Sequence of chain 9.A:
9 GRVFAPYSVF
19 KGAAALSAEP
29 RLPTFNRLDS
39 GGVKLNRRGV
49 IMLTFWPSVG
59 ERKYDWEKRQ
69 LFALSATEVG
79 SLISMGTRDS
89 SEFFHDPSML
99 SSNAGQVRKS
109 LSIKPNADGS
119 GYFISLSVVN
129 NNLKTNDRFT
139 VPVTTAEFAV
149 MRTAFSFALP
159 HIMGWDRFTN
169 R

Sequence of chain 13.A:
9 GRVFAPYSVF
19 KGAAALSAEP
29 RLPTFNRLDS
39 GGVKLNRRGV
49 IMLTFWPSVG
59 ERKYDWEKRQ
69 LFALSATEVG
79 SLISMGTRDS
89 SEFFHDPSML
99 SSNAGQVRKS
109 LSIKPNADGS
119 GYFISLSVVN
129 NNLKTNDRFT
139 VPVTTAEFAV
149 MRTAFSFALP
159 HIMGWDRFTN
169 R

Sequence of chain 19.A:
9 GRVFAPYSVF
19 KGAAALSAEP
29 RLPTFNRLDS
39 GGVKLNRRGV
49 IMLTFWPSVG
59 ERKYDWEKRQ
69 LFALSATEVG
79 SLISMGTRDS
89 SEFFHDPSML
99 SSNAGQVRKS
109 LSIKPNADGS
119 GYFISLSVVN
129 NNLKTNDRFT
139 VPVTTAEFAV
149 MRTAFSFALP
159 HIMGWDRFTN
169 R

Binding-site contacts:
Ligand atom C2 contacts residue PHE12 of chain 9.A at 3.1 Å (hydrophobic).
Ligand atom C7 contacts residue HIS93 of chain 13.A at 3.4 Å.
Ligand atom O4' contacts residue ASP94 of chain 13.A at 3.4 Å (salt-bridge).
Ligand atom C6 contacts residue HIS93 of chain 13.A at 3.5 Å.
Ligand atom N3 contacts residue PHE18 of chain 9.A at 3.4 Å.
Ligand atom O4 contacts residue PHE12 of chain 9.A at 3.5 Å.
Ligand atom OP1 contacts residue ALA71 of chain 13.A at 3.0 Å (h-bond).
Ligand atom OP1 contacts residue LYS107 of chain 13.A at 2.8 Å (salt-bridge).
Ligand atom N3 contacts residue PHE12 of chain 9.A at 3.1 Å.
Ligand atom O4 contacts residue ARG45 of chain 13.A at 3.2 Å (salt-bridge).
Ligand atom OP2 contacts residue LYS107 of chain 13.A at 2.8 Å (salt-bridge).
Ligand atom OP1 contacts residue TYR62 of chain 9.A at 3.1 Å (h-bond).
Ligand atom C7 contacts residue GLU76 of chain 13.A at 3.5 Å.
Ligand atom C4 contacts residue PHE18 of chain 9.A at 3.4 Å (hydrophobic).
Ligand atom C5' contacts residue TYR62 of chain 9.A at 3.4 Å (hydrophobic).
Ligand atom O4' contacts residue MET50 of chain 13.A at 3.3 Å.
Ligand atom N3 contacts residue PHE92 of chain 13.A at 3.0 Å (h-bond).
Ligand atom C5 contacts residue HIS93 of chain 13.A at 3.4 Å.
Ligand atom O4 contacts residue SER16 of chain 9.A at 2.9 Å (h-bond).
Ligand atom C6 contacts residue TRP64 of chain 9.A at 3.3 Å (hydrophobic).
Ligand atom C4 contacts residue PHE92 of chain 13.A at 3.3 Å (hydrophobic).
Ligand atom O2 contacts residue ASP94 of chain 13.A at 3.0 Å (salt-bridge).
Ligand atom N3 contacts residue ARG45 of chain 13.A at 2.6 Å (salt-bridge).
Ligand atom O2 contacts residue TRP64 of chain 9.A at 3.4 Å.
Ligand atom C1' contacts residue ASP94 of chain 13.A at 3.4 Å.
Ligand atom C2 contacts residue MET97 of chain 13.A at 3.4 Å (hydrophobic).
Ligand atom O2 contacts residue ARG60 of chain 9.A at 2.9 Å.
Ligand atom C4 contacts residue PHE12 of chain 9.A at 3.5 Å (hydrophobic).
Ligand atom O2 contacts residue PHE12 of chain 9.A at 3.1 Å.
Ligand atom O4' contacts residue HIS93 of chain 13.A at 3.4 Å.
Ligand atom OP1 contacts residue HIS93 of chain 13.A at 2.7 Å (h-bond).
Ligand atom O4 contacts residue PHE92 of chain 13.A at 3.5 Å (h-bond).
Ligand atom C7 contacts residue LYS42 of chain 13.A at 3.0 Å.
Ligand atom O4' contacts residue TRP64 of chain 9.A at 2.7 Å (h-bond).
Ligand atom N1 contacts residue MET97 of chain 13.A at 3.5 Å (h-bond).
Ligand atom C4 contacts residue ARG45 of chain 13.A at 3.3 Å.
Ligand atom OP1 contacts residue LYS61 of chain 9.A at 2.9 Å.
Ligand atom O2 contacts residue MET97 of chain 13.A at 2.9 Å.
Ligand atom O2 contacts residue TYR62 of chain 9.A at 3.4 Å.
Ligand atom O4 contacts residue LYS42 of chain 13.A at 3.5 Å.

This small molecule binds to this protein.
Small molecule (SMILES): Cc1cn([C@H]2C[C@H](O[P](=O)(O)OC[C@H]3O[C@@H](n4cc(C)c(=O)[nH]c4=O)C[C@@H]3O[P](=O)(O)OC[C@H]3O[C@@H](n4cc(C)c(=O)[nH]c4=O)C[C@@H]3O[P](=O)(O)OC[C@H]3O[C@@H](n4cc(C)c(=O)[nH]c4=O)C[C@@H]3O[P](=O)(O)OC[C@H]3O[C@@H](n4cc(C)c(=O)[nH]c4=O)C[C@@H]3O[P](=O)(O)OC[C@H]3O[C@@H](n4cc(C)c(=O)[nH]c4=O)C[C@@H]3O[P](=O)(O)OC[C@H]3O[C@@H](n4cc(C)c(=O)[nH]c4=O)C[C@@H]3O[P](=O)(O)OC[C@H]3O[C@@H](n4cc(C)c(=O)[nH]c4=O)C[C@@H]3O[P](=O)(O)OC[C@H]3O[C@@H](n4cc(C)c(=O)[nH]c4=O)C[C@@H]3O)[C@@H](COP(=O)=O)O2)c(=O)[nH]c1=O